Binding-site contacts:
Ligand atom C3 contacts residue CYS55 of chain 1.A at 3.6 Å (hydrophobic).
Ligand atom C6 contacts residue ASP59 of chain 1.A at 4.4 Å.
Ligand atom C2 contacts residue CYS55 of chain 1.A at 3.8 Å (hydrophobic).
Ligand atom S1 contacts residue CYS55 of chain 1.A at 2.1 Å (h-bond).
Ligand atom S1 contacts residue ASN54 of chain 1.A at 3.5 Å (h-bond).
Ligand atom C9 contacts residue LYS12 of chain 1.A at 4.5 Å.
Ligand atom C4 contacts residue ASP59 of chain 1.A at 3.4 Å.
Ligand atom C8 contacts residue LYS13 of chain 1.A at 4.4 Å.
Ligand atom C6 contacts residue ILE9 of chain 1.A at 3.7 Å (hydrophobic).
Ligand atom C4 contacts residue CYS55 of chain 1.A at 3.1 Å (hydrophobic).
Ligand atom C8 contacts residue LYS12 of chain 1.A at 4.3 Å.
Ligand atom C8 contacts residue ILE9 of chain 1.A at 3.9 Å (hydrophobic).
Ligand atom S1 contacts residue ASP59 of chain 1.A at 4.3 Å.

Sequence of chain 1.A:
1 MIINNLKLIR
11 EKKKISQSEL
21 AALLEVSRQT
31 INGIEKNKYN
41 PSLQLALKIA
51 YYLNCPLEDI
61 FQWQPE

A protein and the small-molecule ligand that binds it are described below.
Small molecule (SMILES): CC1(C)C=C(CSS(C)(=O)=O)C(C)(C)N1[O]